Binding-site contacts:
Ligand atom PA contacts residue SER125 of chain 1.A at 3.4 Å.
Ligand atom O3' contacts residue GLY107 of chain 1.A at 2.6 Å (h-bond).
Ligand atom C2' contacts residue TYR114 of chain 1.A at 3.4 Å (hydrophobic).
Ligand atom O2G contacts residue GLU48 of chain 1.A at 3.3 Å (salt-bridge).
Ligand atom N3B contacts residue HIS121 of chain 1.A at 3.3 Å (h-bond).
Ligand atom PB contacts residue MG1 of chain 1.H at 3.0 Å.
Ligand atom O1G contacts residue LEU120 of chain 1.A at 2.7 Å (h-bond).
Ligand atom O2G contacts residue GLY124 of chain 1.A at 2.8 Å (h-bond).
Ligand atom O2A contacts residue SER125 of chain 1.A at 2.9 Å (h-bond).
Ligand atom PG contacts residue MG1 of chain 1.H at 3.3 Å.
Ligand atom N7 contacts residue ASN52 of chain 1.A at 3.2 Å (h-bond).
Ligand atom O2B contacts residue ASN52 of chain 1.A at 2.7 Å (h-bond).
Ligand atom O4' contacts residue ILE99 of chain 1.A at 3.1 Å.
Ligand atom O2A contacts residue MG1 of chain 1.H at 2.2 Å.
Ligand atom N3B contacts residue LEU120 of chain 1.A at 3.2 Å (h-bond).
Ligand atom PA contacts residue MG1 of chain 1.H at 3.2 Å.
Ligand atom C4 contacts residue TYR12 of chain 1.B at 3.4 Å (hydrophobic).
Ligand atom O2B contacts residue MG1 of chain 1.H at 2.0 Å.
Ligand atom N3 contacts residue TYR12 of chain 1.B at 2.5 Å (h-bond).
Ligand atom O2A contacts residue ASN52 of chain 1.A at 2.9 Å (h-bond).
Ligand atom O2A contacts residue GLY124 of chain 1.A at 3.2 Å.
Ligand atom O2' contacts residue TYR12 of chain 1.B at 2.3 Å (h-bond).
Ligand atom O3G contacts residue MG1 of chain 1.H at 1.8 Å.
Ligand atom O3G contacts residue GLU48 of chain 1.A at 3.4 Å (salt-bridge).
Ligand atom O1A contacts residue SER125 of chain 1.A at 3.0 Å (h-bond).
Ligand atom O1B contacts residue LYS108 of chain 1.A at 3.2 Å.
Ligand atom O2' contacts residue ILE17 of chain 1.B at 3.0 Å.
Ligand atom C1' contacts residue TYR12 of chain 1.B at 3.2 Å (hydrophobic).
Ligand atom O1G contacts residue HIS121 of chain 1.A at 2.6 Å (h-bond).
Ligand atom O5' contacts residue ASN52 of chain 1.A at 3.1 Å (h-bond).
Ligand atom N3B contacts residue GLY122 of chain 1.A at 3.0 Å (h-bond).
Ligand atom N6 contacts residue ASP79 of chain 1.A at 2.9 Å (salt-bridge).
Ligand atom PA contacts residue ASN52 of chain 1.A at 3.3 Å.
Ligand atom O1G contacts residue LYS345 of chain 1.A at 3.0 Å (salt-bridge).
Ligand atom N3 contacts residue TYR114 of chain 1.A at 3.3 Å (h-bond).
Ligand atom O2B contacts residue LYS108 of chain 1.A at 2.7 Å (salt-bridge).
Ligand atom O1A contacts residue GLY124 of chain 1.A at 3.2 Å (h-bond).
Ligand atom C8 contacts residue ASN52 of chain 1.A at 3.1 Å.
Ligand atom O3A contacts residue MG1 of chain 1.H at 3.4 Å.
Ligand atom C2' contacts residue TYR12 of chain 1.B at 2.9 Å (hydrophobic).

A small-molecule ligand and the protein it binds are described below.
Small molecule (SMILES): Nc1ncnc2c1ncn2[C@@H]1O[C@H](CO[P](=O)(O)O[P](=O)(O)NP(=O)(O)O)[C@@H](O)[C@H]1O

Sequence of chain 1.A:
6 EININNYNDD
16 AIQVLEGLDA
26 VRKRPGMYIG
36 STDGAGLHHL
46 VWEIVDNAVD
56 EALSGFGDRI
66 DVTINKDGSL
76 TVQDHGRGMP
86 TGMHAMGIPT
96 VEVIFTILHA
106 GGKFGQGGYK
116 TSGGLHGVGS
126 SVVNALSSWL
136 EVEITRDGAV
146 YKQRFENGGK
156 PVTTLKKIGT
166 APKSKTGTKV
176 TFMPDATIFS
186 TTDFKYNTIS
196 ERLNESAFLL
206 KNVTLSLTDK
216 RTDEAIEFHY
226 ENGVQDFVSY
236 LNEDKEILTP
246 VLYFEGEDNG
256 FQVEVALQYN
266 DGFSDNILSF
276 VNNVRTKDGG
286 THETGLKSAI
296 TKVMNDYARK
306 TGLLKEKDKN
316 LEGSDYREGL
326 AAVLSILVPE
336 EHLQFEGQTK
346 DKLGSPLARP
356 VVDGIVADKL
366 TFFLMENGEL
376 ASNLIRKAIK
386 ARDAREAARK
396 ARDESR

Sequence of chain 1.B:
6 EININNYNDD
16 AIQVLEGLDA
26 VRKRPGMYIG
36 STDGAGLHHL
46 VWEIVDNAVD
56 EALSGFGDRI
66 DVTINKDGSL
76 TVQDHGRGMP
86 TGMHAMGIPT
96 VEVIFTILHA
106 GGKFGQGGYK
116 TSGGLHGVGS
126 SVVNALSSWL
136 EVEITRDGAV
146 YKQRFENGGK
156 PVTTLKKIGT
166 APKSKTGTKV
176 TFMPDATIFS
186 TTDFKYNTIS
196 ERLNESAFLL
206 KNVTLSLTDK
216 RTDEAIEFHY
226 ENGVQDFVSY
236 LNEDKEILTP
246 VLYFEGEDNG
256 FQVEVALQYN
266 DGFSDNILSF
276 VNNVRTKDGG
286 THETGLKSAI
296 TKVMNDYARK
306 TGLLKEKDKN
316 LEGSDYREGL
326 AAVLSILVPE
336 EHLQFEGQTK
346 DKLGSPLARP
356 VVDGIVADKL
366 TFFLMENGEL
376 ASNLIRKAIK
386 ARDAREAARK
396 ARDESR